Binding-site contacts:
Ligand atom C1 contacts residue ASN119 of chain 1.A at 1.4 Å.
Ligand atom C1 contacts residue ARG128 of chain 1.A at 3.7 Å.
Ligand atom C7 contacts residue ASN119 of chain 1.A at 3.9 Å.
Ligand atom C4 contacts residue ASN119 of chain 1.A at 4.0 Å.
Ligand atom O5 contacts residue ARG128 of chain 1.A at 3.0 Å (salt-bridge).
Ligand atom C5 contacts residue ARG128 of chain 1.A at 3.7 Å.
Ligand atom C6 contacts residue ASN119 of chain 1.A at 4.4 Å.
Ligand atom C3 contacts residue ASN119 of chain 1.A at 3.8 Å.
Ligand atom C6 contacts residue ARG128 of chain 1.A at 3.3 Å.
Ligand atom C5 contacts residue ASN119 of chain 1.A at 3.5 Å.
Ligand atom O7 contacts residue ASN119 of chain 1.A at 4.2 Å.
Ligand atom N2 contacts residue ASN119 of chain 1.A at 3.2 Å (h-bond).
Ligand atom C2 contacts residue ASN119 of chain 1.A at 2.5 Å.
Ligand atom O6 contacts residue ARG128 of chain 1.A at 4.2 Å.
Ligand atom O5 contacts residue ASN119 of chain 1.A at 2.1 Å (h-bond).
Ligand atom C8 contacts residue ILE114 of chain 1.A at 3.4 Å (hydrophobic).

The protein below binds the small molecule below.
Small molecule (SMILES): CC(=O)N[C@@H]1[C@@H](O)[C@H](O)[C@@H](CO)O[C@H]1O

Sequence of chain 1.A:
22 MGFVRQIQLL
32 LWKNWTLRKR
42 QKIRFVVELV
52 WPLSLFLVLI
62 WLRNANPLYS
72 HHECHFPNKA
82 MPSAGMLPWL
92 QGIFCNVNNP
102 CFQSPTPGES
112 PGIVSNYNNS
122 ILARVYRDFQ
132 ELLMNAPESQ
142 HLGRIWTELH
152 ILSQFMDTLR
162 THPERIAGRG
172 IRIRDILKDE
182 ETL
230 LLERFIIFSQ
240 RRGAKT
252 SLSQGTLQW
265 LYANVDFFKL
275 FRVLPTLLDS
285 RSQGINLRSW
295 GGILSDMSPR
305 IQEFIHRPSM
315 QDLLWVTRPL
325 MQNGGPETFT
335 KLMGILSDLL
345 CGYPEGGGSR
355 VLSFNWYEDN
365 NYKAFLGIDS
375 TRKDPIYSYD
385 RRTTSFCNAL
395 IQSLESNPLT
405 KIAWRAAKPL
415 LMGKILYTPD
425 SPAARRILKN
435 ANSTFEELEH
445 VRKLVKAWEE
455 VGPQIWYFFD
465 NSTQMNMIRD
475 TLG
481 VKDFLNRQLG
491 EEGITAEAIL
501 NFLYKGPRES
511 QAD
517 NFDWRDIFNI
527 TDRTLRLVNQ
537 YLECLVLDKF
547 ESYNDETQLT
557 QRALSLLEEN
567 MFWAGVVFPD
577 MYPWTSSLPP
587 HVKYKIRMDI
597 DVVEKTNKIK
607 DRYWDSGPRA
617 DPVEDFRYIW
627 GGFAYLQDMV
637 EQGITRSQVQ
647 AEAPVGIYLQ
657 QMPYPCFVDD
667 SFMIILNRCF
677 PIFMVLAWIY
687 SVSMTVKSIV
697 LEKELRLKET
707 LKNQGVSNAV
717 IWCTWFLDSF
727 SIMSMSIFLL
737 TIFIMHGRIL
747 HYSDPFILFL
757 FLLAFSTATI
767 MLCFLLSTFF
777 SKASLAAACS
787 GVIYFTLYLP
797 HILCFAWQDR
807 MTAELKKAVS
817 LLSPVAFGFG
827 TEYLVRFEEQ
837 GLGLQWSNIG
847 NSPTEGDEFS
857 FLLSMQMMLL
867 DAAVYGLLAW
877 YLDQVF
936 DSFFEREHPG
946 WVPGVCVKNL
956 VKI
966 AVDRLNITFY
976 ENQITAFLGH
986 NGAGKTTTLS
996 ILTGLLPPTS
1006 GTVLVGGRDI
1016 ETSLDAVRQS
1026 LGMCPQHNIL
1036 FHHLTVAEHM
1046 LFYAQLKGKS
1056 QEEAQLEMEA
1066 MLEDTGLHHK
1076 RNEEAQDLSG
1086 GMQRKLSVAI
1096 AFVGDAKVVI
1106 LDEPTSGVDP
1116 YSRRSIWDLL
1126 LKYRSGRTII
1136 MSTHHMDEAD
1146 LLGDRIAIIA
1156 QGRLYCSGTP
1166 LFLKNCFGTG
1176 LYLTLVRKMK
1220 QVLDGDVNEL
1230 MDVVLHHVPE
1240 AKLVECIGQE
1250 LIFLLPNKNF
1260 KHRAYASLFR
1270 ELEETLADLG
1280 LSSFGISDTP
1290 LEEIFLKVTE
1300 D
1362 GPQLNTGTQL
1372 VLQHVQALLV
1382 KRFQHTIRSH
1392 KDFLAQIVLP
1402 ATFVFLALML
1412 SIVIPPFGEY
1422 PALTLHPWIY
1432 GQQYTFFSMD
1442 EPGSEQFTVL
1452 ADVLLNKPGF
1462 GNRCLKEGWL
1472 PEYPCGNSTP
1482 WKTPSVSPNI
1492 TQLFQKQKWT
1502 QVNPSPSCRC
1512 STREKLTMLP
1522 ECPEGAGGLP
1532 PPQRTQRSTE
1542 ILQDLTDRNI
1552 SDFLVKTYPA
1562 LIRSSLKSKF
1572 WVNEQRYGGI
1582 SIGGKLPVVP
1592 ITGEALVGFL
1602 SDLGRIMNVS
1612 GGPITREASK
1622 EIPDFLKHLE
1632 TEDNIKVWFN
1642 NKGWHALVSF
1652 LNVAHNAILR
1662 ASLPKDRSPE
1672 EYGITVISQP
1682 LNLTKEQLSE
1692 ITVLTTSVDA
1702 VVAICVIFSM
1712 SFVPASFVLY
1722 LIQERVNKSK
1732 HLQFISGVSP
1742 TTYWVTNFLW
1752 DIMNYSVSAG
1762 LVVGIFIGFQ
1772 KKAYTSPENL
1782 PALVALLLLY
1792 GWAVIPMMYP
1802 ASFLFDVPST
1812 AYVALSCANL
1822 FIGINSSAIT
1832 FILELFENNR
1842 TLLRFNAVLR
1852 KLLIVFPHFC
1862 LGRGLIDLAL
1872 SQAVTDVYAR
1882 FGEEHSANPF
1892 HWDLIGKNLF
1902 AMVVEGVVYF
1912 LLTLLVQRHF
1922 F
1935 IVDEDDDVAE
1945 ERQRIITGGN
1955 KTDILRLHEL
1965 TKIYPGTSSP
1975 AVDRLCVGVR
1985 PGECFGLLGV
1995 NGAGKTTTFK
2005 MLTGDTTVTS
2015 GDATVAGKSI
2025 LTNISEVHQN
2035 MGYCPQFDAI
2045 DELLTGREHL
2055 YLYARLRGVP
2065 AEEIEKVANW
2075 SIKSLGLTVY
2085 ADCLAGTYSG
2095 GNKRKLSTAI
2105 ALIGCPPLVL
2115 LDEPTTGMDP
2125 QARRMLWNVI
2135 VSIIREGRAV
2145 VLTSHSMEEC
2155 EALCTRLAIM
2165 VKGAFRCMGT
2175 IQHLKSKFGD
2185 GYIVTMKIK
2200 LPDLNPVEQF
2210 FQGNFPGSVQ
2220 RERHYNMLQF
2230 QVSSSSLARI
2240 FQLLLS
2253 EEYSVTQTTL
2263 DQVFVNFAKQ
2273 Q